Sequence of chain 1.A:
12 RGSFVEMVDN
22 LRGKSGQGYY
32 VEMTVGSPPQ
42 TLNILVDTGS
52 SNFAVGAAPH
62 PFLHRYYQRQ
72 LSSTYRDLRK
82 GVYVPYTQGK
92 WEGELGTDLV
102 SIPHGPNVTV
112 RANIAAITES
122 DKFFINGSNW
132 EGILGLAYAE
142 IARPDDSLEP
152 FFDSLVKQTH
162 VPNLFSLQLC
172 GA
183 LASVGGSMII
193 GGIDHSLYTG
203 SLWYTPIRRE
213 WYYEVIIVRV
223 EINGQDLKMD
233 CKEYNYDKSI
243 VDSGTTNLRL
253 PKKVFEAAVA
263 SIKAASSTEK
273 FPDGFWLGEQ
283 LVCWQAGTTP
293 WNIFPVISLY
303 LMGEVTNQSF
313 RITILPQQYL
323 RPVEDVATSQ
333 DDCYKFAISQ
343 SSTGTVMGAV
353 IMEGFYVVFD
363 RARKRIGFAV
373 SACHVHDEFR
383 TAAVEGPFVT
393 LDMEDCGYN

A small-molecule ligand and the protein it binds are described below.
Small molecule (SMILES): CCOc1ccc(C(=O)Nc2ccc(F)c([C@@]3(C)N=C(N)OCC3(F)F)c2)nc1

Binding-site contacts:
Ligand atom C6 contacts residue ASP48 of chain 1.A at 3.6 Å.
Ligand atom N14 contacts residue GLY50 of chain 1.A at 3.8 Å.
Ligand atom C23 contacts residue GLY27 of chain 1.A at 3.5 Å.
Ligand atom N20 contacts residue GLY246 of chain 1.A at 3.1 Å (h-bond).
Ligand atom N14 contacts residue ASP48 of chain 1.A at 2.8 Å (salt-bridge).
Ligand atom O3 contacts residue THR247 of chain 1.A at 3.8 Å.
Ligand atom C15 contacts residue ILE134 of chain 1.A at 3.7 Å (hydrophobic).
Ligand atom C24 contacts residue GLN28 of chain 1.A at 3.6 Å.
Ligand atom C21 contacts residue SER245 of chain 1.A at 3.6 Å.
Ligand atom N16 contacts residue LEU46 of chain 1.A at 3.6 Å.
Ligand atom C8 contacts residue GLY246 of chain 1.A at 3.2 Å.
Ligand atom F26 contacts residue TYR87 of chain 1.A at 3.7 Å.
Ligand atom F27 contacts residue TYR87 of chain 1.A at 3.6 Å.
Ligand atom N14 contacts residue ASP244 of chain 1.A at 2.8 Å (salt-bridge).
Ligand atom C28 contacts residue THR248 of chain 1.A at 3.3 Å.
Ligand atom C24 contacts residue GLY27 of chain 1.A at 3.7 Å.
Ligand atom C9 contacts residue LEU46 of chain 1.A at 3.7 Å (hydrophobic).
Ligand atom C24 contacts residue GLY29 of chain 1.A at 3.8 Å.
Ligand atom C29 contacts residue ARG323 of chain 1.A at 3.4 Å.
Ligand atom C29 contacts residue GLU355 of chain 1.A at 3.7 Å.
Ligand atom N5 contacts residue ASP48 of chain 1.A at 2.6 Å (salt-bridge).
Ligand atom O25 contacts residue THR248 of chain 1.A at 3.5 Å (h-bond).
Ligand atom N14 contacts residue GLY246 of chain 1.A at 3.7 Å.
Ligand atom C23 contacts residue THR248 of chain 1.A at 3.4 Å.
Ligand atom C4 contacts residue ASP48 of chain 1.A at 3.5 Å.
Ligand atom N16 contacts residue GLY246 of chain 1.A at 2.9 Å (h-bond).
Ligand atom F13 contacts residue PHE124 of chain 1.A at 3.2 Å.
Ligand atom C21 contacts residue GLY246 of chain 1.A at 3.5 Å.
Ligand atom C9 contacts residue GLY246 of chain 1.A at 3.5 Å.
Ligand atom C4 contacts residue GLY246 of chain 1.A at 3.7 Å.
Ligand atom C22 contacts residue THR248 of chain 1.A at 3.5 Å.
Ligand atom C23 contacts residue GLN28 of chain 1.A at 3.5 Å.
Ligand atom F13 contacts residue TYR87 of chain 1.A at 3.3 Å.
Ligand atom C22 contacts residue GLY29 of chain 1.A at 3.5 Å.
Ligand atom O19 contacts residue ILE126 of chain 1.A at 3.6 Å.
Ligand atom C29 contacts residue ALA351 of chain 1.A at 3.3 Å (hydrophobic).
Ligand atom C15 contacts residue ASP48 of chain 1.A at 3.6 Å.
Ligand atom C15 contacts residue TYR87 of chain 1.A at 3.4 Å (hydrophobic).
Ligand atom C23 contacts residue GLY29 of chain 1.A at 3.2 Å.
Ligand atom C4 contacts residue ASP244 of chain 1.A at 3.8 Å.